Binding-site contacts:
Ligand atom C1 contacts residue ASN274 of chain 1.C at 2.8 Å.
Ligand atom C2 contacts residue ASN274 of chain 1.C at 3.9 Å.
Ligand atom C8 contacts residue ASN274 of chain 1.C at 4.3 Å.
Ligand atom O5 contacts residue ASN274 of chain 1.C at 3.5 Å (h-bond).
Ligand atom C7 contacts residue ASN274 of chain 1.C at 4.3 Å.
Ligand atom N2 contacts residue ASN274 of chain 1.C at 4.1 Å.

A protein and the small-molecule ligand that binds it are described below.
Small molecule (SMILES): CC(=O)N[C@@H]1[C@@H](O)[C@H](O)[C@@H](CO)O[C@H]1O

Sequence of chain 1.C:
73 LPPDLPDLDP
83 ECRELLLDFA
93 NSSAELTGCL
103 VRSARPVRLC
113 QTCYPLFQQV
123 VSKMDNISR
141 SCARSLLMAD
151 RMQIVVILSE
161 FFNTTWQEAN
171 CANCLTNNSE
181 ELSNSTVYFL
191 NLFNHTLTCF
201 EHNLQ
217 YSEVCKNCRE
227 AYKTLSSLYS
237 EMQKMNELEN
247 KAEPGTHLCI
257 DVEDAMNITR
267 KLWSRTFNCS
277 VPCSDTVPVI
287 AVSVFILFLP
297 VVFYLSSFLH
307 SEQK